Binding-site contacts:
Ligand atom C1 contacts residue LYS419 of chain 1.A at 3.3 Å.
Ligand atom O5 contacts residue ASP577 of chain 1.A at 2.9 Å (salt-bridge).
Ligand atom C3 contacts residue ASP338 of chain 1.A at 3.3 Å.
Ligand atom O6 contacts residue VAL543 of chain 1.A at 3.4 Å.
Ligand atom O4 contacts residue HIS420 of chain 1.A at 2.6 Å (h-bond).
Ligand atom O4 contacts residue HIS342 of chain 1.A at 3.3 Å (h-bond).
Ligand atom C1 contacts residue ASP570 of chain 1.A at 3.5 Å.
Ligand atom C7 contacts residue CYS600 of chain 1.A at 3.5 Å (hydrophobic).
Ligand atom O1 contacts residue ASP570 of chain 1.A at 2.8 Å (salt-bridge).
Ligand atom O3 contacts residue LYS419 of chain 1.A at 3.1 Å (salt-bridge).
Ligand atom O4 contacts residue LYS419 of chain 1.A at 2.8 Å (salt-bridge).
Ligand atom O5 contacts residue MET598 of chain 1.A at 3.5 Å.
Ligand atom C7 contacts residue ASP577 of chain 1.A at 3.6 Å.
Ligand atom C1 contacts residue ASP577 of chain 1.A at 3.0 Å.
Ligand atom O6 contacts residue ALA544 of chain 1.A at 3.3 Å.
Ligand atom O3 contacts residue ASP338 of chain 1.A at 2.6 Å (salt-bridge).
Ligand atom C8 contacts residue ASP577 of chain 1.A at 3.5 Å.
Ligand atom C4 contacts residue ASP338 of chain 1.A at 3.5 Å.
Ligand atom O6 contacts residue HIS420 of chain 1.A at 3.1 Å.
Ligand atom C6 contacts residue ASP504 of chain 1.A at 3.4 Å.
Ligand atom C5 contacts residue ASP577 of chain 1.A at 3.1 Å.
Ligand atom O3 contacts residue HIS342 of chain 1.A at 2.9 Å (h-bond).
Ligand atom N2 contacts residue CYS600 of chain 1.A at 3.5 Å (h-bond).
Ligand atom C2 contacts residue ASP577 of chain 1.A at 3.2 Å.
Ligand atom O6 contacts residue TYR466 of chain 1.A at 3.5 Å.
Ligand atom N2 contacts residue ASP577 of chain 1.A at 2.7 Å (salt-bridge).
Ligand atom C3 contacts residue ASP577 of chain 1.A at 3.4 Å.
Ligand atom O6 contacts residue ASP570 of chain 1.A at 2.6 Å (salt-bridge).
Ligand atom O4 contacts residue TRP548 of chain 1.A at 3.4 Å.
Ligand atom C5 contacts residue TRP550 of chain 1.A at 3.6 Å (hydrophobic).
Ligand atom O6 contacts residue TRP550 of chain 1.A at 3.1 Å.
Ligand atom O4 contacts residue LYS419 of chain 1.A at 3.0 Å (salt-bridge).
Ligand atom O5 contacts residue ASP570 of chain 1.A at 2.9 Å (salt-bridge).
Ligand atom C4 contacts residue HIS420 of chain 1.A at 3.3 Å.
Ligand atom C8 contacts residue SER578 of chain 1.A at 3.4 Å.
Ligand atom C6 contacts residue TRP548 of chain 1.A at 3.6 Å (hydrophobic).
Ligand atom C6 contacts residue HIS420 of chain 1.A at 3.4 Å.
Ligand atom O5 contacts residue LYS419 of chain 1.A at 3.0 Å (salt-bridge).
Ligand atom C5 contacts residue ASP575 of chain 1.A at 3.5 Å.
Ligand atom O5 contacts residue ASP575 of chain 1.A at 3.4 Å (salt-bridge).

A small-molecule ligand and the protein it binds are described below.
Small molecule (SMILES): CC(=O)N[C@@H]1[C@@H](O[C@@H]2O[C@H](CO)[C@H](O)[C@H](O)[C@H]2O)[C@H](O)[C@@H](CO)O[C@H]1O

Sequence of chain 1.A:
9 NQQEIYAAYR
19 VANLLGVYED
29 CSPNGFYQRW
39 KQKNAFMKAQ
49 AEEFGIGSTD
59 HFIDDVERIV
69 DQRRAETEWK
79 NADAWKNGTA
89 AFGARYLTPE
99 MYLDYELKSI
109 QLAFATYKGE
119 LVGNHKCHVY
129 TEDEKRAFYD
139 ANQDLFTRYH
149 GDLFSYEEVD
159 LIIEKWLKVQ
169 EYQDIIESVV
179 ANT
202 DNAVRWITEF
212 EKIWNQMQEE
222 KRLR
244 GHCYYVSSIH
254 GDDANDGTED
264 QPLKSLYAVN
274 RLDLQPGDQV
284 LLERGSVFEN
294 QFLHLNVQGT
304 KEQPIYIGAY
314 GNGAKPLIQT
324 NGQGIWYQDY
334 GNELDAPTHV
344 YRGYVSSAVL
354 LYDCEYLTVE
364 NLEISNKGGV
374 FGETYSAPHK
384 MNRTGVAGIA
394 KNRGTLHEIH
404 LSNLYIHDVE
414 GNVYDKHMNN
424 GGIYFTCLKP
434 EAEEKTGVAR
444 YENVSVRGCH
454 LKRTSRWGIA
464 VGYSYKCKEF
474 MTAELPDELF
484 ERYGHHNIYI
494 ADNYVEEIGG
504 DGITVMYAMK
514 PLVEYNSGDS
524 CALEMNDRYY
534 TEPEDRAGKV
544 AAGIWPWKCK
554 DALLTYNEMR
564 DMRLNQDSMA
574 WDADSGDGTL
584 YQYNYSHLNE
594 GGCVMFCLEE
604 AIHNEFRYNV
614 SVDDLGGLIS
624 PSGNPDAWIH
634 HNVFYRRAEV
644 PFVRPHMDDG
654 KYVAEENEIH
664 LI